Binding-site contacts:
Ligand atom C1 contacts residue ARG295 of chain 1.A at 3.6 Å.
Ligand atom O9 contacts residue ARG148 of chain 1.A at 3.4 Å (salt-bridge).
Ligand atom C9 contacts residue ASN218 of chain 1.A at 3.6 Å.
Ligand atom C8 contacts residue ARG216 of chain 1.A at 3.5 Å.
Ligand atom C4 contacts residue ASP75 of chain 1.A at 3.8 Å.
Ligand atom O1B contacts residue ARG216 of chain 1.A at 3.1 Å (salt-bridge).
Ligand atom O4 contacts residue GLU43 of chain 1.A at 3.3 Å (salt-bridge).
Ligand atom C11 contacts residue ASP75 of chain 1.A at 3.6 Å.
Ligand atom C6 contacts residue TYR330 of chain 1.A at 3.6 Å (hydrophobic).
Ligand atom O1A contacts residue ARG295 of chain 1.A at 2.9 Å (salt-bridge).
Ligand atom C3 contacts residue TYR330 of chain 1.A at 3.2 Å (hydrophobic).
Ligand atom O1A contacts residue TYR330 of chain 1.A at 3.4 Å (h-bond).
Ligand atom C9 contacts residue GLU200 of chain 1.A at 3.3 Å.
Ligand atom O8 contacts residue GLU200 of chain 1.A at 2.7 Å (salt-bridge).
Ligand atom C4 contacts residue GLU43 of chain 1.A at 3.8 Å.
Ligand atom O6 contacts residue ARG216 of chain 1.A at 3.5 Å (salt-bridge).
Ligand atom O6 contacts residue TYR330 of chain 1.A at 2.8 Å (h-bond).
Ligand atom O9 contacts residue GLU200 of chain 1.A at 2.6 Å (salt-bridge).
Ligand atom C2 contacts residue TYR330 of chain 1.A at 3.1 Å (hydrophobic).
Ligand atom C11 contacts residue ARG76 of chain 1.A at 2.7 Å.
Ligand atom C3 contacts residue GLU43 of chain 1.A at 3.5 Å.
Ligand atom C6 contacts residue GLU201 of chain 1.A at 3.5 Å.
Ligand atom O2 contacts residue ASP75 of chain 1.A at 2.7 Å (salt-bridge).
Ligand atom C3 contacts residue ARG42 of chain 1.A at 3.8 Å.
Ligand atom O6 contacts residue GLU201 of chain 1.A at 3.7 Å.
Ligand atom O9 contacts residue ALA170 of chain 1.A at 3.4 Å.
Ligand atom C3 contacts residue ASP75 of chain 1.A at 3.5 Å.
Ligand atom O1A contacts residue ARG42 of chain 1.A at 2.9 Å (salt-bridge).
Ligand atom O8 contacts residue ARG216 of chain 1.A at 3.5 Å.
Ligand atom C4 contacts residue TYR330 of chain 1.A at 3.5 Å (hydrophobic).
Ligand atom O10 contacts residue ARG148 of chain 1.A at 3.9 Å.
Ligand atom C9 contacts residue ALA170 of chain 1.A at 3.5 Å (hydrophobic).
Ligand atom C2 contacts residue ASP75 of chain 1.A at 3.6 Å.
Ligand atom O4 contacts residue ASP75 of chain 1.A at 3.2 Å.
Ligand atom O1B contacts residue TYR330 of chain 1.A at 3.4 Å (h-bond).
Ligand atom O8 contacts residue GLU201 of chain 1.A at 3.8 Å.
Ligand atom C1 contacts residue TYR330 of chain 1.A at 3.1 Å (hydrophobic).
Ligand atom C5 contacts residue ASP75 of chain 1.A at 3.6 Å.
Ligand atom C8 contacts residue GLU200 of chain 1.A at 3.6 Å.
Ligand atom O1B contacts residue ARG295 of chain 1.A at 2.9 Å (salt-bridge).

Sequence of chain 1.A:
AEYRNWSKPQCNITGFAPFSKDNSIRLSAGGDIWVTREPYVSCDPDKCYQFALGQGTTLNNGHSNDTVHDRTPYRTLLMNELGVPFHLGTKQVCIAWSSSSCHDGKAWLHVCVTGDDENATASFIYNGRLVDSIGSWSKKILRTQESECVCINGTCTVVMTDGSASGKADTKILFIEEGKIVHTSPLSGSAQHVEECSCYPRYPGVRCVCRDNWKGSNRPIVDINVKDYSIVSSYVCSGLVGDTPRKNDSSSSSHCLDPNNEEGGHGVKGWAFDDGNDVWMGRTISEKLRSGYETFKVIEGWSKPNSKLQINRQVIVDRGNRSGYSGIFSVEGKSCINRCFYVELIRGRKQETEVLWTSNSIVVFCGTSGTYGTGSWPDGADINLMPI

A small-molecule ligand and the protein it binds are described below.
Small molecule (SMILES): CC(=O)N[C@H]1[C@H]([C@H](O)[C@H](O)CO)O[C@@](O)(C(=O)O)C[C@@H]1O